Sequence of chain 1.C:
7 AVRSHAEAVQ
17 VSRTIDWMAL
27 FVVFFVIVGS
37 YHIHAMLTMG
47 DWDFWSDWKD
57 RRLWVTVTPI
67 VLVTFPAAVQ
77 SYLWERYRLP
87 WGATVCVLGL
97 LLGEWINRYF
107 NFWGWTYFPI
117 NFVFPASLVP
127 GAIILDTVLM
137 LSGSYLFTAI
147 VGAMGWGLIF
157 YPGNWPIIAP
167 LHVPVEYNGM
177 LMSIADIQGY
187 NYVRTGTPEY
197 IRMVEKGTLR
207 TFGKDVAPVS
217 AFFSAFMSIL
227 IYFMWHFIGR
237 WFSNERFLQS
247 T

Binding-site contacts:
Ligand atom OAY contacts residue PHE106 of chain 1.C at 3.3 Å.
Ligand atom CAA contacts residue ILE102 of chain 1.C at 3.8 Å (hydrophobic).
Ligand atom CAD contacts residue TRP38 of chain 1.B at 4.4 Å (hydrophobic).
Ligand atom CAJ contacts residue ILE102 of chain 1.C at 4.1 Å (hydrophobic).
Ligand atom CBB contacts residue PHE106 of chain 1.C at 3.4 Å (hydrophobic).
Ligand atom CAT contacts residue ARG37 of chain 1.B at 4.0 Å.
Ligand atom CAN contacts residue PHE106 of chain 1.C at 4.2 Å (hydrophobic).
Ligand atom NBC contacts residue TRP38 of chain 1.B at 3.6 Å.
Ligand atom CAL contacts residue ILE102 of chain 1.C at 4.5 Å (hydrophobic).
Ligand atom CAA contacts residue TYR117 of chain 1.B at 3.6 Å (hydrophobic).
Ligand atom CAJ contacts residue TYR117 of chain 1.B at 3.4 Å (hydrophobic).
Ligand atom OAF contacts residue ARG37 of chain 1.B at 4.1 Å.
Ligand atom CAL contacts residue TRP118 of chain 1.B at 4.2 Å (hydrophobic).
Ligand atom CAC contacts residue ARG37 of chain 1.B at 4.0 Å.
Ligand atom CAT contacts residue PHE106 of chain 1.C at 4.0 Å (hydrophobic).
Ligand atom CAZ contacts residue TYR122 of chain 1.B at 3.7 Å (hydrophobic).
Ligand atom CAK contacts residue LEU34 of chain 1.B at 4.0 Å (hydrophobic).
Ligand atom CAJ contacts residue TRP118 of chain 1.B at 3.9 Å (hydrophobic).
Ligand atom NBC contacts residue ARG37 of chain 1.B at 4.1 Å.
Ligand atom OAF contacts residue PHE106 of chain 1.C at 3.7 Å.
Ligand atom CAZ contacts residue PHE106 of chain 1.C at 3.7 Å (hydrophobic).
Ligand atom CAS contacts residue TRP38 of chain 1.B at 4.0 Å (hydrophobic).
Ligand atom CAD contacts residue ARG37 of chain 1.B at 3.8 Å.
Ligand atom OAF contacts residue TYR122 of chain 1.B at 2.5 Å (h-bond).
Ligand atom CAA contacts residue TRP114 of chain 1.B at 4.3 Å (hydrophobic).
Ligand atom CAC contacts residue TRP38 of chain 1.B at 2.4 Å (hydrophobic).
Ligand atom CBA contacts residue PHE106 of chain 1.C at 4.2 Å (hydrophobic).
Ligand atom CAN contacts residue ILE102 of chain 1.C at 4.2 Å (hydrophobic).
Ligand atom CAE contacts residue ARG37 of chain 1.B at 3.3 Å.
Ligand atom OAV contacts residue PHE106 of chain 1.C at 3.8 Å.
Ligand atom CAD contacts residue GLY41 of chain 1.B at 4.2 Å.
Ligand atom CAN contacts residue TRP118 of chain 1.B at 4.1 Å (hydrophobic).
Ligand atom CAN contacts residue TYR122 of chain 1.B at 3.8 Å (hydrophobic).
Ligand atom CAR contacts residue PHE106 of chain 1.C at 4.2 Å (hydrophobic).
Ligand atom CAQ contacts residue PHE106 of chain 1.C at 3.9 Å (hydrophobic).
Ligand atom CAE contacts residue TRP38 of chain 1.B at 3.7 Å (hydrophobic).

Sequence of chain 1.B:
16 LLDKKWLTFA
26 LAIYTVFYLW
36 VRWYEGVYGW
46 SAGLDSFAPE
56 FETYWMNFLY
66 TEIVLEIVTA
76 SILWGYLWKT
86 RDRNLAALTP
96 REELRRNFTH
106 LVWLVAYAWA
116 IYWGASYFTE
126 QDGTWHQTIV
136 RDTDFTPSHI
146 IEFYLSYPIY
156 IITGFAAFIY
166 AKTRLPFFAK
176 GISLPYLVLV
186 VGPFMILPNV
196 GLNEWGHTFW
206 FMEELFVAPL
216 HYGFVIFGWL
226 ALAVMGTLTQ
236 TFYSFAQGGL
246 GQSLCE

This small molecule binds to this protein.
Small molecule (SMILES): CCCCCC(=O)OC[C@H](COP(=O)(O)OCC[N+](C)(C)C)OC(=O)CCCCC